The protein below binds the small molecule below.
Small molecule (SMILES): Cc1ccsc1CNC(=O)[C@H](CCc1ccccc1)NC(=O)[C@@H](NC(=O)c1ccc(OCc2ccccc2)cc1)[C@@H](C)O

Sequence of chain 1.K:
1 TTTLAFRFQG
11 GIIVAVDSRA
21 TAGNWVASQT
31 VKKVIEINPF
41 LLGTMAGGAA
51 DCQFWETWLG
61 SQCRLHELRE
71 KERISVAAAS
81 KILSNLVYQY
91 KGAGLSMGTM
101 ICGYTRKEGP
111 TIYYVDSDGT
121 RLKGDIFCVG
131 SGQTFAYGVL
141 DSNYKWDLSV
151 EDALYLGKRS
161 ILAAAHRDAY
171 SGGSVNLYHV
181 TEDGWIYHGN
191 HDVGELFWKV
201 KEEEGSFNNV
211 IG

Binding-site contacts:
Ligand atom C39 contacts residue TYR106 of chain 1.L at 3.6 Å (hydrophobic).
Ligand atom C37 contacts residue TYR106 of chain 1.L at 3.6 Å (hydrophobic).
Ligand atom C38 contacts residue TYR106 of chain 1.L at 3.3 Å (hydrophobic).
Ligand atom C40 contacts residue TYR5 of chain 1.L at 3.7 Å (hydrophobic).
Ligand atom C5 contacts residue MET45 of chain 1.K at 3.8 Å (hydrophobic).
Ligand atom C43 contacts residue ALA49 of chain 1.K at 3.8 Å (hydrophobic).
Ligand atom S3 contacts residue ALA49 of chain 1.K at 3.7 Å.
Ligand atom C12 contacts residue THR21 of chain 1.K at 3.6 Å.
Ligand atom C24 contacts residue GLY47 of chain 1.K at 3.7 Å.
Ligand atom C2 contacts residue THR1 of chain 1.K at 3.2 Å.
Ligand atom C39 contacts residue TYR5 of chain 1.L at 3.6 Å (hydrophobic).
Ligand atom C9 contacts residue GLY47 of chain 1.K at 3.8 Å.
Ligand atom C19 contacts residue ASP126 of chain 1.L at 3.5 Å.
Ligand atom N18 contacts residue ASP126 of chain 1.L at 3.4 Å (salt-bridge).
Ligand atom N29 contacts residue GLY47 of chain 1.K at 3.0 Å (h-bond).
Ligand atom C11 contacts residue GLY47 of chain 1.K at 3.7 Å.
Ligand atom C34 contacts residue ASP126 of chain 1.L at 3.6 Å.
Ligand atom C24 contacts residue GLY48 of chain 1.K at 3.6 Å.
Ligand atom N13 contacts residue THR21 of chain 1.K at 3.0 Å (h-bond).
Ligand atom C39 contacts residue PRO104 of chain 1.L at 3.8 Å (hydrophobic).
Ligand atom C11 contacts residue THR21 of chain 1.K at 3.8 Å.
Ligand atom C7 contacts residue MET45 of chain 1.K at 3.2 Å (hydrophobic).
Ligand atom C4 contacts residue VAL31 of chain 1.K at 3.5 Å (hydrophobic).
Ligand atom O10 contacts residue THR21 of chain 1.K at 3.1 Å (h-bond).
Ligand atom S3 contacts residue VAL31 of chain 1.K at 3.2 Å.
Ligand atom O10 contacts residue ALA20 of chain 1.K at 3.2 Å.
Ligand atom C5 contacts residue ALA49 of chain 1.K at 3.6 Å (hydrophobic).
Ligand atom C4 contacts residue ALA49 of chain 1.K at 3.6 Å (hydrophobic).
Ligand atom C25 contacts residue SER96 of chain 1.K at 3.7 Å.
Ligand atom C14 contacts residue THR21 of chain 1.K at 3.8 Å.
Ligand atom C7 contacts residue ALA46 of chain 1.K at 3.4 Å (hydrophobic).
Ligand atom O20 contacts residue ASP126 of chain 1.L at 3.4 Å.
Ligand atom C17 contacts residue THR21 of chain 1.K at 3.8 Å.
Ligand atom C38 contacts residue PRO104 of chain 1.L at 3.7 Å (hydrophobic).
Ligand atom C7 contacts residue GLY47 of chain 1.K at 3.7 Å.
Ligand atom O16 contacts residue ALA49 of chain 1.K at 3.1 Å (h-bond).
Ligand atom C25 contacts residue GLY48 of chain 1.K at 3.6 Å.
Ligand atom C6 contacts residue ALA49 of chain 1.K at 3.7 Å (hydrophobic).
Ligand atom C24 contacts residue SER96 of chain 1.K at 3.7 Å.
Ligand atom C43 contacts residue ALA20 of chain 1.K at 3.8 Å (hydrophobic).

Sequence of chain 1.L:
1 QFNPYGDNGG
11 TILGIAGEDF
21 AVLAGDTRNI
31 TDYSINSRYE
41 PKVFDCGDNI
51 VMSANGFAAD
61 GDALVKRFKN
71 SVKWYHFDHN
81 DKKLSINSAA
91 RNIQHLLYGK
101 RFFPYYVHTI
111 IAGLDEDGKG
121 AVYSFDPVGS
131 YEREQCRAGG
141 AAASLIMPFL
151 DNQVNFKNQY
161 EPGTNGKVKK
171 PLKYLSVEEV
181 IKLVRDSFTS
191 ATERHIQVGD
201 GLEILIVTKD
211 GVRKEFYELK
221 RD